Sequence of chain 35.A:
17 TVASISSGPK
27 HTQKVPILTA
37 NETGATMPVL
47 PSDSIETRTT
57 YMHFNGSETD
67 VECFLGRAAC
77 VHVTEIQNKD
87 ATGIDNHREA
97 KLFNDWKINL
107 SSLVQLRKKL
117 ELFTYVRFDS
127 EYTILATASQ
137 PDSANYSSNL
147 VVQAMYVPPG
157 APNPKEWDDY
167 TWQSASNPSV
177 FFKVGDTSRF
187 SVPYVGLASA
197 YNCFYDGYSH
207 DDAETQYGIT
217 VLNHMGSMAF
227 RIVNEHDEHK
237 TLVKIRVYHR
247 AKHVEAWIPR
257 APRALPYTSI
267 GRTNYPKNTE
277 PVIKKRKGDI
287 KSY

This protein binds this small molecule.
Small molecule (SMILES): Cc1cc(CCCOc2c(C)cc(-c3noc(C(F)(F)F)n3)cc2C)on1

Sequence of chain 31.C:
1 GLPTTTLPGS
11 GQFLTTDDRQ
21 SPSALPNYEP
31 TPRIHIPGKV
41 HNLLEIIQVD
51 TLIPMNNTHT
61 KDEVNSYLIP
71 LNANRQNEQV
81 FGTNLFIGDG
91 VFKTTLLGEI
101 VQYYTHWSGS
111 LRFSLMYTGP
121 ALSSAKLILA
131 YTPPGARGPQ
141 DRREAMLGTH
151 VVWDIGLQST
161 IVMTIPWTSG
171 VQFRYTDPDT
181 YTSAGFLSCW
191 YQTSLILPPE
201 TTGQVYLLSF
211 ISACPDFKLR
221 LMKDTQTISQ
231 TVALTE

Binding-site contacts:
Ligand atom C1C contacts residue TYR128 of chain 35.A at 3.5 Å (hydrophobic).
Ligand atom CM6 contacts residue TYR152 of chain 35.A at 3.4 Å (hydrophobic).
Ligand atom CM6 contacts residue VAL188 of chain 35.A at 3.8 Å (hydrophobic).
Ligand atom CM6 contacts residue LEU25 of chain 35.C at 3.8 Å (hydrophobic).
Ligand atom F1 contacts residue PHE186 of chain 35.A at 3.8 Å.
Ligand atom F3 contacts residue ALA150 of chain 35.A at 2.7 Å.
Ligand atom C5B contacts residue TYR152 of chain 35.A at 3.5 Å (hydrophobic).
Ligand atom CM3 contacts residue ASN219 of chain 35.A at 3.8 Å.
Ligand atom C6B contacts residue TYR152 of chain 35.A at 3.6 Å (hydrophobic).
Ligand atom N3A contacts residue PHE186 of chain 35.A at 3.4 Å.
Ligand atom O1A contacts residue ALA24 of chain 35.C at 3.3 Å.
Ligand atom CM4 contacts residue ALA150 of chain 35.A at 3.6 Å (hydrophobic).
Ligand atom CM2 contacts residue MET224 of chain 35.A at 3.5 Å (hydrophobic).
Ligand atom C3C contacts residue TYR128 of chain 35.A at 3.3 Å (hydrophobic).
Ligand atom N1A contacts residue PRO174 of chain 35.A at 3.5 Å.
Ligand atom C2A contacts residue TYR152 of chain 35.A at 3.7 Å (hydrophobic).
Ligand atom F2 contacts residue VAL176 of chain 35.A at 2.7 Å.
Ligand atom C3A contacts residue PHE186 of chain 35.A at 3.7 Å (hydrophobic).
Ligand atom CM4 contacts residue VAL176 of chain 35.A at 3.8 Å (hydrophobic).
Ligand atom F1 contacts residue MET224 of chain 35.A at 3.6 Å.
Ligand atom F3 contacts residue PRO174 of chain 35.A at 2.9 Å.
Ligand atom C3B contacts residue MET224 of chain 35.A at 3.6 Å (hydrophobic).
Ligand atom C1C contacts residue TYR197 of chain 35.A at 3.5 Å (hydrophobic).
Ligand atom F3 contacts residue SER175 of chain 35.A at 2.8 Å.
Ligand atom C4 contacts residue TYR197 of chain 35.A at 3.4 Å (hydrophobic).
Ligand atom C2C contacts residue TYR128 of chain 35.A at 3.2 Å (hydrophobic).
Ligand atom C2A contacts residue PHE186 of chain 35.A at 3.5 Å (hydrophobic).
Ligand atom F3 contacts residue TYR152 of chain 35.A at 3.6 Å.
Ligand atom N1A contacts residue ALA24 of chain 35.C at 3.2 Å.
Ligand atom CM2 contacts residue ILE104 of chain 35.A at 3.6 Å (hydrophobic).
Ligand atom F3 contacts residue MET151 of chain 35.A at 3.7 Å.
Ligand atom O1 contacts residue MET221 of chain 35.A at 3.7 Å.
Ligand atom C2C contacts residue ILE104 of chain 35.A at 3.8 Å (hydrophobic).
Ligand atom F1 contacts residue ALA150 of chain 35.A at 3.8 Å.
Ligand atom F3 contacts residue VAL176 of chain 35.A at 3.6 Å.
Ligand atom C2B contacts residue ILE104 of chain 35.A at 3.8 Å (hydrophobic).
Ligand atom O1A contacts residue PRO174 of chain 35.A at 3.5 Å.
Ligand atom C3 contacts residue LEU106 of chain 35.A at 3.8 Å (hydrophobic).
Ligand atom N3A contacts residue TYR152 of chain 35.A at 3.8 Å.
Ligand atom CM2 contacts residue TYR128 of chain 35.A at 3.4 Å (hydrophobic).

Sequence of chain 35.C:
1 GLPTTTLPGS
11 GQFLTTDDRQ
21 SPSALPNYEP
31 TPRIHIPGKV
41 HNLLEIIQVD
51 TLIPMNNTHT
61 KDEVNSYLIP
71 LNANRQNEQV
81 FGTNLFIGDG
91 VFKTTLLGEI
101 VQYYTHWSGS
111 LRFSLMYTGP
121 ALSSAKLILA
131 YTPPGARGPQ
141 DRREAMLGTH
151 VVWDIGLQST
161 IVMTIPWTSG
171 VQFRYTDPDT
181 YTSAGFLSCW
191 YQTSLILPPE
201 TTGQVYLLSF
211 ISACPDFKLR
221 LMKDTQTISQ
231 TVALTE